A protein and the small-molecule ligand that binds it are described below.
Small molecule (SMILES): CC(=O)N[C@H]1[C@H](O[C@H]2[C@H](O)[C@@H](NC(C)=O)CO[C@@H]2CO)O[C@H](CO)[C@@H](O[C@@H]2O[C@H](CO[C@H]3O[C@H](CO)[C@@H](O)[C@H](O)[C@@H]3O)[C@@H](O)[C@H](O[C@H]3O[C@H](CO)[C@@H](O)[C@H](O)[C@@H]3O)[C@@H]2O)[C@@H]1O

Sequence of chain 1.D:
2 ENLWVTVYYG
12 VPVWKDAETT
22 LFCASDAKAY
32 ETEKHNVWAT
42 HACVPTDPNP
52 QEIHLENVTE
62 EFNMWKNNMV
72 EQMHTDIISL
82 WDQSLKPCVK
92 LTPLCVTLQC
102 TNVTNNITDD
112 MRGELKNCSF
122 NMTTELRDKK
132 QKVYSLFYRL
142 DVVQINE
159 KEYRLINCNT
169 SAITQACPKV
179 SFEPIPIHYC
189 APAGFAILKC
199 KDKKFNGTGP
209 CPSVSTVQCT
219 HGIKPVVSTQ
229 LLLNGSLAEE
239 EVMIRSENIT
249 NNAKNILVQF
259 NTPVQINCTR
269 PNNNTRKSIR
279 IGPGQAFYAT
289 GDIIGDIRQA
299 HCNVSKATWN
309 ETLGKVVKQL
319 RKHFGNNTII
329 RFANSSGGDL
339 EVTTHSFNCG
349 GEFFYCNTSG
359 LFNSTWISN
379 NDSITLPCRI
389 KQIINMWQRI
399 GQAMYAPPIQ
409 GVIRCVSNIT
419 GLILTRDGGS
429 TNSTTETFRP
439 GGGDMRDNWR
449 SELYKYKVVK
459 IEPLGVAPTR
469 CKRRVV

Binding-site contacts:
Ligand atom C1 contacts residue ASN332 of chain 1.D at 1.5 Å.
Ligand atom N2 contacts residue ASN332 of chain 1.D at 3.3 Å (h-bond).
Ligand atom O6 contacts residue NAG2 of chain 1.YA at 4.5 Å.
Ligand atom O3 contacts residue NAG1 of chain 1.YA at 3.8 Å.
Ligand atom C4 contacts residue NAG2 of chain 1.YA at 3.9 Å.
Ligand atom C4 contacts residue ASN332 of chain 1.D at 4.2 Å.
Ligand atom O7 contacts residue NAG1 of chain 1.YA at 3.2 Å.
Ligand atom C3 contacts residue ASN332 of chain 1.D at 3.9 Å.
Ligand atom C2 contacts residue ASN332 of chain 1.D at 2.7 Å.
Ligand atom O5 contacts residue NAG1 of chain 1.YA at 4.3 Å.
Ligand atom C2 contacts residue NAG2 of chain 1.YA at 4.0 Å.
Ligand atom C6 contacts residue NAG2 of chain 1.YA at 3.1 Å.
Ligand atom C7 contacts residue ASN355 of chain 1.D at 4.4 Å.
Ligand atom C3 contacts residue NAG1 of chain 1.YA at 4.4 Å.
Ligand atom O5 contacts residue NAG2 of chain 1.YA at 4.3 Å.
Ligand atom O4 contacts residue NAG2 of chain 1.YA at 3.4 Å (h-bond).
Ligand atom O2 contacts residue NAG2 of chain 1.YA at 3.5 Å (h-bond).
Ligand atom C5 contacts residue NAG2 of chain 1.YA at 3.2 Å.
Ligand atom O5 contacts residue ASN332 of chain 1.D at 2.1 Å (h-bond).
Ligand atom C7 contacts residue ASN332 of chain 1.D at 4.5 Å.
Ligand atom C6 contacts residue NAG1 of chain 1.YA at 4.4 Å.
Ligand atom C2 contacts residue NAG1 of chain 1.YA at 3.8 Å.
Ligand atom C4 contacts residue NAG1 of chain 1.YA at 4.1 Å.
Ligand atom C6 contacts residue ASN332 of chain 1.D at 4.4 Å.
Ligand atom O6 contacts residue NAG1 of chain 1.YA at 4.4 Å.
Ligand atom C7 contacts residue NAG1 of chain 1.YA at 4.1 Å.
Ligand atom O6 contacts residue ASN332 of chain 1.D at 4.2 Å.
Ligand atom C1 contacts residue NAG2 of chain 1.YA at 4.4 Å.
Ligand atom C1 contacts residue NAG1 of chain 1.YA at 4.5 Å.
Ligand atom C5 contacts residue ASN332 of chain 1.D at 3.5 Å.